Binding-site contacts:
Ligand atom C14 contacts residue GLU77 of chain 1.C at 3.1 Å.
Ligand atom N7 contacts residue HIS113 of chain 1.C at 3.6 Å.
Ligand atom N7 contacts residue MET115 of chain 1.C at 2.9 Å (h-bond).
Ligand atom C27 contacts residue GLY116 of chain 1.C at 3.8 Å.
Ligand atom C14 contacts residue LEU81 of chain 1.C at 3.7 Å (hydrophobic).
Ligand atom C21 contacts residue GLU77 of chain 1.C at 3.6 Å.
Ligand atom C27 contacts residue ALA117 of chain 1.C at 3.3 Å (hydrophobic).
Ligand atom C24 contacts residue VAL36 of chain 1.C at 3.9 Å (hydrophobic).
Ligand atom O19 contacts residue ASP174 of chain 1.C at 2.8 Å (salt-bridge).
Ligand atom C24 contacts residue GLY116 of chain 1.C at 3.5 Å.
Ligand atom N7 contacts residue GLY116 of chain 1.C at 3.7 Å.
Ligand atom C26 contacts residue ALA117 of chain 1.C at 3.8 Å (hydrophobic).
Ligand atom C10 contacts residue ALA57 of chain 1.C at 3.9 Å (hydrophobic).
Ligand atom C26 contacts residue GLY116 of chain 1.C at 3.2 Å.
Ligand atom C25 contacts residue GLY116 of chain 1.C at 3.0 Å.
Ligand atom C6 contacts residue THR112 of chain 1.C at 3.6 Å.
Ligand atom C29 contacts residue ALA117 of chain 1.C at 3.0 Å (hydrophobic).
Ligand atom O19 contacts residue LEU173 of chain 1.C at 3.6 Å.
Ligand atom C16 contacts residue THR112 of chain 1.C at 3.8 Å.
Ligand atom C10 contacts residue THR112 of chain 1.C at 3.7 Å.
Ligand atom N30 contacts residue GLU77 of chain 1.C at 2.9 Å (salt-bridge).
Ligand atom C29 contacts residue ALA163 of chain 1.C at 3.5 Å (hydrophobic).
Ligand atom C13 contacts residue GLU77 of chain 1.C at 3.6 Å.
Ligand atom N8 contacts residue MET115 of chain 1.C at 3.5 Å (h-bond).
Ligand atom C27 contacts residue ASP118 of chain 1.C at 3.6 Å.
Ligand atom C20 contacts residue GLU77 of chain 1.C at 3.9 Å.
Ligand atom C20 contacts residue LEU177 of chain 1.C at 3.9 Å (hydrophobic).
Ligand atom N8 contacts residue GLY116 of chain 1.C at 3.1 Å (h-bond).
Ligand atom C17 contacts residue THR112 of chain 1.C at 3.6 Å.
Ligand atom C20 contacts residue ASP174 of chain 1.C at 3.7 Å.
Ligand atom C17 contacts residue LYS59 of chain 1.C at 3.7 Å.
Ligand atom N7 contacts residue LEU114 of chain 1.C at 3.4 Å.
Ligand atom C15 contacts residue THR112 of chain 1.C at 3.8 Å.
Ligand atom C29 contacts residue LEU173 of chain 1.C at 3.8 Å (hydrophobic).
Ligand atom C18 contacts residue GLU77 of chain 1.C at 3.6 Å.
Ligand atom C4 contacts residue TYR41 of chain 1.C at 3.8 Å (hydrophobic).
Ligand atom N8 contacts residue LEU114 of chain 1.C at 3.5 Å.
Ligand atom C10 contacts residue HIS113 of chain 1.C at 3.2 Å.
Ligand atom C28 contacts residue ALA117 of chain 1.C at 3.3 Å (hydrophobic).
Ligand atom C15 contacts residue LYS59 of chain 1.C at 3.7 Å.

This small molecule binds to this protein.
Small molecule (SMILES): Cc1ccc(C(=O)NC2CC2)cc1-c1ccc2c(-c3ccccc3C)nncc2c1

Sequence of chain 1.C:
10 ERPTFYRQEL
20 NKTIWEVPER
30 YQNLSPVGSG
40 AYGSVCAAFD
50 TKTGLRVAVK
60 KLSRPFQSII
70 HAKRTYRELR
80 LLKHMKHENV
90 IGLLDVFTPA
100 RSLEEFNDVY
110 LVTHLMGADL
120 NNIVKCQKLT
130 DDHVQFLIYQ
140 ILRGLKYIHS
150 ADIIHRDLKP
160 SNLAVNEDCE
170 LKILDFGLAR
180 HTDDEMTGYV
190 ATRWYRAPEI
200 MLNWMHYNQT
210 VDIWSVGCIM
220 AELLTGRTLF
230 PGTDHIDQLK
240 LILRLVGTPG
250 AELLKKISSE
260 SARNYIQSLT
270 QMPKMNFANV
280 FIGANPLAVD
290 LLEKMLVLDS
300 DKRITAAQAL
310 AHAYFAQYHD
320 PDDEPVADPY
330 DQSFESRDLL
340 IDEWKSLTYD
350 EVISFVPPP